Sequence of chain 2.A:
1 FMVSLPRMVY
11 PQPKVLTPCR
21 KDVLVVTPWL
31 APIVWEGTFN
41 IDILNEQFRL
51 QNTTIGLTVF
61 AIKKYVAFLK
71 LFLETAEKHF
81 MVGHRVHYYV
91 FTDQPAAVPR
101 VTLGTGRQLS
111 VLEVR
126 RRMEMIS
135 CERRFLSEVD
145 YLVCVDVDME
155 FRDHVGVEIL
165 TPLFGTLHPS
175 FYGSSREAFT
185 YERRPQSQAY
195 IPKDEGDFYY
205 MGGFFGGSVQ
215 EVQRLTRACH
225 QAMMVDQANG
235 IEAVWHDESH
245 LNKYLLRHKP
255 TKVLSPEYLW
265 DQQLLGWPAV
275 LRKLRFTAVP

Binding-site contacts:
Ligand atom C6 contacts residue PHE175 of chain 2.A at 4.1 Å (hydrophobic).
Ligand atom O3 contacts residue UDP1 of chain 2.B at 2.6 Å (h-bond).
Ligand atom C6 contacts residue THR184 of chain 2.A at 3.4 Å.
Ligand atom O2 contacts residue UDP1 of chain 2.B at 3.5 Å (h-bond).
Ligand atom C4 contacts residue HIS172 of chain 2.A at 3.8 Å.
Ligand atom C6 contacts residue TRP239 of chain 2.A at 3.5 Å (hydrophobic).
Ligand atom O1 contacts residue HIS172 of chain 2.A at 3.6 Å.
Ligand atom O5 contacts residue HIS172 of chain 2.A at 3.1 Å (h-bond).
Ligand atom O6 contacts residue TRP239 of chain 2.A at 3.3 Å (h-bond).
Ligand atom C2 contacts residue UDP1 of chain 2.B at 4.1 Å.
Ligand atom O4 contacts residue GLU242 of chain 2.A at 2.7 Å (salt-bridge).
Ligand atom C2 contacts residue HIS172 of chain 2.A at 3.9 Å.
Ligand atom C4 contacts residue GLU242 of chain 2.A at 3.4 Å.
Ligand atom C3 contacts residue UDP1 of chain 2.B at 3.6 Å.
Ligand atom O4 contacts residue HIS172 of chain 2.A at 2.8 Å (h-bond).
Ligand atom C5 contacts residue GLU242 of chain 2.A at 4.0 Å.
Ligand atom C3 contacts residue HIS172 of chain 2.A at 4.5 Å.
Ligand atom C5 contacts residue TRP239 of chain 2.A at 3.7 Å (hydrophobic).
Ligand atom C3 contacts residue TRP239 of chain 2.A at 3.8 Å (hydrophobic).
Ligand atom C4 contacts residue TRP239 of chain 2.A at 3.7 Å (hydrophobic).
Ligand atom O5 contacts residue PHE175 of chain 2.A at 4.4 Å.
Ligand atom C6 contacts residue GLU242 of chain 2.A at 3.5 Å.
Ligand atom C1 contacts residue HIS172 of chain 2.A at 3.8 Å.
Ligand atom C5 contacts residue HIS172 of chain 2.A at 3.7 Å.
Ligand atom C6 contacts residue TYR203 of chain 2.A at 3.9 Å (hydrophobic).
Ligand atom O6 contacts residue TYR203 of chain 2.A at 4.4 Å.
Ligand atom C6 contacts residue HIS172 of chain 2.A at 3.9 Å.
Ligand atom O1 contacts residue SER174 of chain 2.A at 3.9 Å.
Ligand atom O6 contacts residue PHE175 of chain 2.A at 3.6 Å.
Ligand atom O3 contacts residue TRP239 of chain 2.A at 4.3 Å.
Ligand atom O6 contacts residue THR184 of chain 2.A at 2.7 Å (h-bond).

The protein below binds the small molecule below.
Small molecule (SMILES): OC[C@H]1O[C@@H](O)[C@H](O)[C@@H](O)[C@H]1O